Binding-site contacts:
Ligand atom C1 contacts residue ASN201 of chain 3.A at 1.4 Å.
Ligand atom C4 contacts residue ASN201 of chain 3.A at 4.2 Å.
Ligand atom C7 contacts residue ASN201 of chain 3.A at 3.6 Å.
Ligand atom O7 contacts residue ASN201 of chain 3.A at 4.0 Å.
Ligand atom C5 contacts residue ASN201 of chain 3.A at 3.7 Å.
Ligand atom O5 contacts residue ASN201 of chain 3.A at 2.4 Å (h-bond).
Ligand atom C3 contacts residue ASN201 of chain 3.A at 3.8 Å.
Ligand atom N2 contacts residue ASN201 of chain 3.A at 2.9 Å (h-bond).
Ligand atom C2 contacts residue ASN201 of chain 3.A at 2.4 Å.

Sequence of chain 3.A:
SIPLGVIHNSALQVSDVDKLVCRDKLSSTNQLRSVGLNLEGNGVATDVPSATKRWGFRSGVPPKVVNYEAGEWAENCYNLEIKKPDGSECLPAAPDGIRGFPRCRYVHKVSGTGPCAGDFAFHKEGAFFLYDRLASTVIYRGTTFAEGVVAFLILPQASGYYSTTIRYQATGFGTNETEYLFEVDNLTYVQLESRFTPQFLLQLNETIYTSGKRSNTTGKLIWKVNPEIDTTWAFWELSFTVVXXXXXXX

This protein binds this small molecule.
Small molecule (SMILES): CC(=O)N[C@@H]1[C@@H](O)[C@H](O)[C@@H](CO)O[C@H]1O